This small molecule binds to this protein.
Small molecule (SMILES): CC(=O)N[C@@H]1[C@@H](O)[C@H](O)[C@@H](CO)O[C@H]1O

Binding-site contacts:
Ligand atom C5 contacts residue ASN163 of chain 1.A at 3.6 Å.
Ligand atom O7 contacts residue ASN163 of chain 1.A at 4.4 Å.
Ligand atom C7 contacts residue ASN163 of chain 1.A at 3.6 Å.
Ligand atom N2 contacts residue ASN163 of chain 1.A at 2.7 Å (h-bond).
Ligand atom C2 contacts residue ASN163 of chain 1.A at 2.7 Å.
Ligand atom C1 contacts residue ASN163 of chain 1.A at 1.4 Å.
Ligand atom C8 contacts residue ASN163 of chain 1.A at 4.3 Å.
Ligand atom C4 contacts residue ASN163 of chain 1.A at 4.3 Å.
Ligand atom C3 contacts residue ASN163 of chain 1.A at 4.0 Å.
Ligand atom O5 contacts residue ASN163 of chain 1.A at 2.4 Å (h-bond).
Ligand atom C1 contacts residue THR165 of chain 1.A at 4.5 Å.

Sequence of chain 1.A:
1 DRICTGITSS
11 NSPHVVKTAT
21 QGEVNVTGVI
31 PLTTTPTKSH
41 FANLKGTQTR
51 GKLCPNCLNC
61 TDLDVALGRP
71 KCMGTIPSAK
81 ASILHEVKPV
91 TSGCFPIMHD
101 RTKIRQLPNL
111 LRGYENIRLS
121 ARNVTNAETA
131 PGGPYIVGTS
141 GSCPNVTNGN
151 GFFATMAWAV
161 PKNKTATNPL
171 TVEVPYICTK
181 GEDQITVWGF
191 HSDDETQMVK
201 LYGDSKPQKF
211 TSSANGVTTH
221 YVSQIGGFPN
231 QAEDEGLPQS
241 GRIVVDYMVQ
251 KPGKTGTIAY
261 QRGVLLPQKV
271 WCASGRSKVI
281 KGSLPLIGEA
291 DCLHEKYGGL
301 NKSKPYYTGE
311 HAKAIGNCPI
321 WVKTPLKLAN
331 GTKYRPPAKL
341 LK